Sequence of chain 1.C:
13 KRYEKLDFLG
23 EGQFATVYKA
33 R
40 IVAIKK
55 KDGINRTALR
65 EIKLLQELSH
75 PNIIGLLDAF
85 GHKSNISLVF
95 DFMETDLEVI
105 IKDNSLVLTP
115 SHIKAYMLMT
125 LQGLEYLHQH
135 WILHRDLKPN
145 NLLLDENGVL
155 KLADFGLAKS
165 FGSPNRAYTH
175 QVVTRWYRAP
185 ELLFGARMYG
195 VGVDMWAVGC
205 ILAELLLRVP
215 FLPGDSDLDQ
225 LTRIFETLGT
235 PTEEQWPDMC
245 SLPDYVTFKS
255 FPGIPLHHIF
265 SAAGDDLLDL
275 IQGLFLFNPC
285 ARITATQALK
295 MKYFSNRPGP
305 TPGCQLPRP

The protein below binds the small molecule below.
Small molecule (SMILES): Nc1ncnc2c1ncn2[C@@H]1O[C@H](COP(=O)(O)OP(=O)(O)OP(O)(O)=S)[C@@H](O)[C@H]1O

Binding-site contacts:
Ligand atom O2G contacts residue ASP158 of chain 1.C at 3.3 Å (salt-bridge).
Ligand atom O1B contacts residue ALA27 of chain 1.C at 4.1 Å.
Ligand atom O1B contacts residue GLN25 of chain 1.C at 4.0 Å.
Ligand atom O3B contacts residue GLY24 of chain 1.C at 3.7 Å.
Ligand atom N3 contacts residue LEU21 of chain 1.C at 3.7 Å.
Ligand atom O2B contacts residue ASP158 of chain 1.C at 3.7 Å.
Ligand atom O3G contacts residue GLN25 of chain 1.C at 3.6 Å.
Ligand atom C6 contacts residue ASP95 of chain 1.C at 3.9 Å.
Ligand atom C4 contacts residue VAL29 of chain 1.C at 4.0 Å (hydrophobic).
Ligand atom O3A contacts residue LYS44 of chain 1.C at 4.0 Å.
Ligand atom PA contacts residue LYS44 of chain 1.C at 3.2 Å.
Ligand atom O5' contacts residue MG1 of chain 1.E at 4.0 Å.
Ligand atom N9 contacts residue VAL29 of chain 1.C at 4.0 Å.
Ligand atom N1 contacts residue PHE96 of chain 1.C at 4.0 Å.
Ligand atom N6 contacts residue PHE94 of chain 1.C at 3.8 Å.
Ligand atom O1B contacts residue PHE26 of chain 1.C at 3.6 Å.
Ligand atom C2 contacts residue LEU21 of chain 1.C at 3.5 Å (hydrophobic).
Ligand atom N7 contacts residue LYS44 of chain 1.C at 3.8 Å.
Ligand atom C5 contacts residue LEU147 of chain 1.C at 4.1 Å (hydrophobic).
Ligand atom O1A contacts residue LYS44 of chain 1.C at 2.8 Å (salt-bridge).
Ligand atom C2 contacts residue MET97 of chain 1.C at 3.2 Å (hydrophobic).
Ligand atom C5' contacts residue GLU23 of chain 1.C at 3.5 Å.
Ligand atom O2A contacts residue LYS44 of chain 1.C at 2.7 Å (salt-bridge).
Ligand atom O4' contacts residue VAL29 of chain 1.C at 3.4 Å.
Ligand atom C8 contacts residue LYS44 of chain 1.C at 3.5 Å.
Ligand atom N6 contacts residue MET97 of chain 1.C at 4.0 Å.
Ligand atom PG contacts residue MG1 of chain 1.E at 3.8 Å.
Ligand atom N1 contacts residue ASP95 of chain 1.C at 4.0 Å.
Ligand atom O1A contacts residue VAL29 of chain 1.C at 3.7 Å.
Ligand atom N6 contacts residue ALA42 of chain 1.C at 3.7 Å.
Ligand atom C6 contacts residue MET97 of chain 1.C at 4.0 Å (hydrophobic).
Ligand atom O3A contacts residue ASP158 of chain 1.C at 3.8 Å.
Ligand atom N1 contacts residue ALA42 of chain 1.C at 3.6 Å.
Ligand atom N1 contacts residue MET97 of chain 1.C at 3.0 Å (h-bond).
Ligand atom C6 contacts residue ALA42 of chain 1.C at 3.7 Å (hydrophobic).
Ligand atom O3A contacts residue MG1 of chain 1.E at 3.9 Å.
Ligand atom N6 contacts residue ASP95 of chain 1.C at 2.8 Å (salt-bridge).
Ligand atom C8 contacts residue VAL29 of chain 1.C at 4.0 Å (hydrophobic).
Ligand atom O2G contacts residue MG1 of chain 1.E at 2.3 Å.
Ligand atom O3B contacts residue GLN25 of chain 1.C at 3.4 Å (h-bond).